Binding-site contacts:
Ligand atom C7 contacts residue ASN93 of chain 38.E at 3.5 Å.
Ligand atom C7 contacts residue TRP111 of chain 38.E at 3.8 Å (hydrophobic).
Ligand atom O5 contacts residue TRP111 of chain 38.E at 4.3 Å.
Ligand atom O5 contacts residue ASN93 of chain 38.E at 2.3 Å (h-bond).
Ligand atom C5 contacts residue TRP111 of chain 38.E at 3.7 Å (hydrophobic).
Ligand atom C5 contacts residue ASN93 of chain 38.E at 4.0 Å.
Ligand atom C2 contacts residue TRP111 of chain 38.E at 4.1 Å (hydrophobic).
Ligand atom C1 contacts residue TRP111 of chain 38.E at 3.9 Å (hydrophobic).
Ligand atom C1 contacts residue ASN93 of chain 38.E at 1.4 Å.
Ligand atom N2 contacts residue GLY92 of chain 38.E at 4.2 Å.
Ligand atom C6 contacts residue HIS42 of chain 38.E at 4.3 Å.
Ligand atom O3 contacts residue TRP111 of chain 38.E at 4.3 Å.
Ligand atom N2 contacts residue TRP111 of chain 38.E at 3.5 Å.
Ligand atom C3 contacts residue TRP111 of chain 38.E at 3.7 Å (hydrophobic).
Ligand atom C8 contacts residue GLY92 of chain 38.E at 3.6 Å.
Ligand atom O7 contacts residue ASN93 of chain 38.E at 3.9 Å.
Ligand atom O4 contacts residue TRP111 of chain 38.E at 3.4 Å.
Ligand atom C6 contacts residue ASN93 of chain 38.E at 3.1 Å.
Ligand atom C4 contacts residue ASN93 of chain 38.E at 3.6 Å.
Ligand atom C8 contacts residue TRP111 of chain 38.E at 3.3 Å (hydrophobic).
Ligand atom N2 contacts residue ASN93 of chain 38.E at 2.5 Å (h-bond).
Ligand atom O3 contacts residue ASN93 of chain 38.E at 4.0 Å.
Ligand atom C4 contacts residue TRP111 of chain 38.E at 4.0 Å (hydrophobic).
Ligand atom C5 contacts residue ASN93 of chain 38.E at 3.5 Å.
Ligand atom O5 contacts residue ASN93 of chain 38.E at 4.1 Å.
Ligand atom C8 contacts residue GLU91 of chain 38.E at 3.8 Å.
Ligand atom C7 contacts residue GLY92 of chain 38.E at 4.2 Å.
Ligand atom C3 contacts residue ASN93 of chain 38.E at 3.1 Å.
Ligand atom C2 contacts residue ASN93 of chain 38.E at 1.8 Å.
Ligand atom O7 contacts residue TRP111 of chain 38.E at 3.6 Å.

This small molecule binds to this protein.
Small molecule (SMILES): CC(=O)N[C@H]1[C@H](O[C@H]2[C@H](O)[C@@H](NC(C)=O)CO[C@@H]2CO[C@@H]2O[C@@H](C)[C@@H](O)[C@@H](O)[C@@H]2O)O[C@H](CO)[C@@H](O[C@@H]2O[C@H](CO)[C@@H](O)[C@H](O[C@H]3O[C@H](CO)[C@@H](O)[C@H](O)[C@@H]3O)[C@@H]2O)[C@@H]1O

Sequence of chain 38.E:
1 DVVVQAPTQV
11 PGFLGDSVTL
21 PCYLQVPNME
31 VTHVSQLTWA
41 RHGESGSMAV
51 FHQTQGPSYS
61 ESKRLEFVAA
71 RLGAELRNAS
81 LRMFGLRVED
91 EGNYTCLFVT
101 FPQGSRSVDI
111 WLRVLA